Binding-site contacts:
Ligand atom C2 contacts residue U2 of chain 30.C at 3.2 Å.
Ligand atom N1 contacts residue U3 of chain 30.C at 2.7 Å (h-bond).
Ligand atom C6 contacts residue U1 of chain 30.C at 3.6 Å.
Ligand atom N3 contacts residue U3 of chain 30.C at 4.2 Å.
Ligand atom C6 contacts residue U2 of chain 30.C at 4.1 Å.
Ligand atom C2 contacts residue U3 of chain 30.C at 3.0 Å.
Ligand atom N6 contacts residue U1 of chain 30.C at 2.8 Å (h-bond).
Ligand atom N3 contacts residue U2 of chain 30.C at 3.7 Å.
Ligand atom N6 contacts residue U3 of chain 30.C at 3.0 Å (h-bond).
Ligand atom N6 contacts residue U2 of chain 30.C at 4.2 Å.
Ligand atom N1 contacts residue U2 of chain 30.C at 3.5 Å (h-bond).
Ligand atom N1 contacts residue U1 of chain 30.C at 2.8 Å (h-bond).
Ligand atom C4 contacts residue U2 of chain 30.C at 4.3 Å.
Ligand atom C6 contacts residue U3 of chain 30.C at 3.3 Å.
Ligand atom C2 contacts residue U1 of chain 30.C at 3.5 Å.

This protein binds this small molecule.
Small molecule (SMILES): Nc1ncnc2c1ncn2[C@@H]1O[C@H](CO[P](=O)(O)O[C@H]2[C@@H](O)[C@H](n3cnc4c(N)ncnc43)O[C@@H]2CO[P](=O)(O)O[C@H]2[C@@H](O)[C@H](n3cnc4c(N)ncnc43)O[C@@H]2COP(=O)(O)O)[C@@H](O)[C@H]1O